The small molecule below binds the protein below.
Small molecule (SMILES): N[C@@H](CCC(=O)O)C(=O)O

Sequence of chain 1.A:
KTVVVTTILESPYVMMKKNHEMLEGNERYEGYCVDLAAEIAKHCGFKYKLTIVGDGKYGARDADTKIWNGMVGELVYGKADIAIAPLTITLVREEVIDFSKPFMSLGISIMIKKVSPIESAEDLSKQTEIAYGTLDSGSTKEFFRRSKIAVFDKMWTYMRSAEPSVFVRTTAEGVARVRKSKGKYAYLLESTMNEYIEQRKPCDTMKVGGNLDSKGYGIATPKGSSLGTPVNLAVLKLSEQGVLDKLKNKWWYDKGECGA

Binding-site contacts:
Ligand atom CB contacts residue SER675 of chain 1.A at 3.5 Å.
Ligand atom OXT contacts residue TYR471 of chain 1.A at 3.5 Å.
Ligand atom OXT contacts residue ARG506 of chain 1.A at 2.8 Å (salt-bridge).
Ligand atom CA contacts residue PRO499 of chain 1.A at 4.0 Å (hydrophobic).
Ligand atom N contacts residue THR501 of chain 1.A at 3.6 Å (h-bond).
Ligand atom CD contacts residue LEU671 of chain 1.A at 4.0 Å (hydrophobic).
Ligand atom CB contacts residue TYR471 of chain 1.A at 3.6 Å (hydrophobic).
Ligand atom C contacts residue PRO499 of chain 1.A at 3.9 Å (hydrophobic).
Ligand atom O contacts residue TYR471 of chain 1.A at 3.1 Å.
Ligand atom CD contacts residue GLU726 of chain 1.A at 3.3 Å.
Ligand atom CG contacts residue GLU726 of chain 1.A at 3.4 Å.
Ligand atom N contacts residue TYR471 of chain 1.A at 3.3 Å.
Ligand atom CA contacts residue GLU726 of chain 1.A at 3.2 Å.
Ligand atom OE1 contacts residue GLU726 of chain 1.A at 3.9 Å.
Ligand atom O contacts residue ARG506 of chain 1.A at 3.9 Å.
Ligand atom OE2 contacts residue THR676 of chain 1.A at 3.0 Å (h-bond).
Ligand atom OXT contacts residue GLY674 of chain 1.A at 3.6 Å.
Ligand atom CG contacts residue LEU671 of chain 1.A at 3.6 Å (hydrophobic).
Ligand atom CG contacts residue TYR471 of chain 1.A at 3.9 Å (hydrophobic).
Ligand atom C contacts residue ARG506 of chain 1.A at 3.9 Å.
Ligand atom OE2 contacts residue GLU726 of chain 1.A at 3.4 Å (salt-bridge).
Ligand atom OE1 contacts residue LEU671 of chain 1.A at 4.0 Å.
Ligand atom N contacts residue PRO499 of chain 1.A at 2.9 Å (h-bond).
Ligand atom C contacts residue TYR471 of chain 1.A at 3.5 Å (hydrophobic).
Ligand atom O contacts residue LEU500 of chain 1.A at 3.3 Å.
Ligand atom OXT contacts residue SER675 of chain 1.A at 3.3 Å.
Ligand atom C contacts residue SER675 of chain 1.A at 4.0 Å.
Ligand atom CA contacts residue TYR471 of chain 1.A at 3.9 Å (hydrophobic).
Ligand atom OE1 contacts residue THR676 of chain 1.A at 3.6 Å (h-bond).
Ligand atom O contacts residue THR501 of chain 1.A at 2.9 Å (h-bond).
Ligand atom CA contacts residue THR501 of chain 1.A at 3.3 Å.
Ligand atom O contacts residue PRO499 of chain 1.A at 3.1 Å (h-bond).
Ligand atom OE2 contacts residue GLY674 of chain 1.A at 4.0 Å.
Ligand atom OE2 contacts residue SER675 of chain 1.A at 3.1 Å (h-bond).
Ligand atom N contacts residue GLU726 of chain 1.A at 3.1 Å (salt-bridge).
Ligand atom N contacts residue TYR753 of chain 1.A at 3.9 Å.
Ligand atom CD contacts residue THR676 of chain 1.A at 3.7 Å.
Ligand atom C contacts residue THR501 of chain 1.A at 3.5 Å.
Ligand atom CB contacts residue GLU726 of chain 1.A at 3.7 Å.
Ligand atom CB contacts residue GLY674 of chain 1.A at 3.7 Å.